Sequence of chain 4.C:
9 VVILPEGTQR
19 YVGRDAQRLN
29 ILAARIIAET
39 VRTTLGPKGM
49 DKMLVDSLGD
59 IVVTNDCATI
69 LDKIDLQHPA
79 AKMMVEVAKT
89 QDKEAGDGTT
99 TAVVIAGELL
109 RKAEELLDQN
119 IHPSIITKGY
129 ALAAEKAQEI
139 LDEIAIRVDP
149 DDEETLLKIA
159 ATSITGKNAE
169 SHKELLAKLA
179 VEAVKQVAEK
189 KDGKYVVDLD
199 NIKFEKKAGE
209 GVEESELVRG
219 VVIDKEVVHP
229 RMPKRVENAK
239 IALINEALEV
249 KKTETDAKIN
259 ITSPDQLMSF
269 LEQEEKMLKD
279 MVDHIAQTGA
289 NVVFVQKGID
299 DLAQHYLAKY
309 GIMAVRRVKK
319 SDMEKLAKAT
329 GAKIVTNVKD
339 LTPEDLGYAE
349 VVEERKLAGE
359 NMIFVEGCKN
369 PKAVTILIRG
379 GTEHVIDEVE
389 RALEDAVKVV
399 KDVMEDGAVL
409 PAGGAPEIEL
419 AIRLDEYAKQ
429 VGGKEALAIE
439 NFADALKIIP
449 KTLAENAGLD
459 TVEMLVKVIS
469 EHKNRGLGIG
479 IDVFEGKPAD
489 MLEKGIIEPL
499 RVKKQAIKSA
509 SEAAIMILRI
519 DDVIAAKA

This protein binds this small molecule.
Small molecule (SMILES): Nc1ncnc2c1ncn2[C@@H]1O[C@H](CO[P](=O)(O)O[P](=O)(O)NP(=O)(O)O)[C@@H](O)[C@H]1O

Binding-site contacts:
Ligand atom C6 contacts residue PRO45 of chain 4.C at 3.4 Å (hydrophobic).
Ligand atom O2G contacts residue GLY94 of chain 4.C at 3.6 Å (h-bond).
Ligand atom O1G contacts residue CYS65 of chain 4.C at 3.3 Å (h-bond).
Ligand atom O4' contacts residue GLY44 of chain 4.C at 3.5 Å.
Ligand atom PA contacts residue GLY44 of chain 4.C at 3.5 Å.
Ligand atom PA contacts residue MG1 of chain 4.I at 3.5 Å.
Ligand atom O1A contacts residue GLY44 of chain 4.C at 2.8 Å (h-bond).
Ligand atom O3G contacts residue MG1 of chain 4.I at 2.1 Å.
Ligand atom O2A contacts residue MG1 of chain 4.I at 2.2 Å.
Ligand atom O2' contacts residue GLY411 of chain 4.C at 2.9 Å (h-bond).
Ligand atom N7 contacts residue THR160 of chain 4.C at 3.4 Å.
Ligand atom N1 contacts residue PRO45 of chain 4.C at 3.6 Å.
Ligand atom O3G contacts residue ASP95 of chain 4.C at 3.6 Å (salt-bridge).
Ligand atom O2G contacts residue THR97 of chain 4.C at 2.8 Å (h-bond).
Ligand atom C2' contacts residue GLU496 of chain 4.C at 3.5 Å.
Ligand atom O1A contacts residue LEU43 of chain 4.C at 3.2 Å.
Ligand atom O2B contacts residue THR99 of chain 4.C at 2.7 Å (h-bond).
Ligand atom O2' contacts residue GLU496 of chain 4.C at 3.1 Å (salt-bridge).
Ligand atom O4' contacts residue LEU451 of chain 4.C at 3.6 Å.
Ligand atom PG contacts residue MG1 of chain 4.I at 3.5 Å.
Ligand atom PB contacts residue GLY96 of chain 4.C at 3.4 Å.
Ligand atom O1G contacts residue THR98 of chain 4.C at 3.1 Å (h-bond).
Ligand atom O1G contacts residue THR97 of chain 4.C at 3.1 Å (h-bond).
Ligand atom N7 contacts residue THR163 of chain 4.C at 3.1 Å (h-bond).
Ligand atom O1B contacts residue GLY96 of chain 4.C at 2.8 Å (h-bond).
Ligand atom O2B contacts residue GLY96 of chain 4.C at 3.2 Å.
Ligand atom C6 contacts residue ILE494 of chain 4.C at 3.5 Å (hydrophobic).
Ligand atom N3B contacts residue GLY96 of chain 4.C at 3.4 Å (h-bond).
Ligand atom O1A contacts residue THR42 of chain 4.C at 2.7 Å (h-bond).
Ligand atom C5 contacts residue PRO45 of chain 4.C at 3.3 Å (hydrophobic).
Ligand atom N3B contacts residue THR97 of chain 4.C at 3.0 Å (h-bond).
Ligand atom O5' contacts residue GLY44 of chain 4.C at 2.9 Å (h-bond).
Ligand atom O1G contacts residue ASP64 of chain 4.C at 3.6 Å (salt-bridge).
Ligand atom O3A contacts residue THR98 of chain 4.C at 3.5 Å.
Ligand atom C4 contacts residue PRO45 of chain 4.C at 3.5 Å (hydrophobic).
Ligand atom PG contacts residue THR97 of chain 4.C at 3.2 Å.
Ligand atom N3B contacts residue THR98 of chain 4.C at 2.9 Å (h-bond).
Ligand atom O2' contacts residue ALA410 of chain 4.C at 2.9 Å.
Ligand atom O1B contacts residue MG1 of chain 4.I at 3.2 Å.
Ligand atom O2B contacts residue THR98 of chain 4.C at 3.4 Å (h-bond).